Sequence of chain 1.A:
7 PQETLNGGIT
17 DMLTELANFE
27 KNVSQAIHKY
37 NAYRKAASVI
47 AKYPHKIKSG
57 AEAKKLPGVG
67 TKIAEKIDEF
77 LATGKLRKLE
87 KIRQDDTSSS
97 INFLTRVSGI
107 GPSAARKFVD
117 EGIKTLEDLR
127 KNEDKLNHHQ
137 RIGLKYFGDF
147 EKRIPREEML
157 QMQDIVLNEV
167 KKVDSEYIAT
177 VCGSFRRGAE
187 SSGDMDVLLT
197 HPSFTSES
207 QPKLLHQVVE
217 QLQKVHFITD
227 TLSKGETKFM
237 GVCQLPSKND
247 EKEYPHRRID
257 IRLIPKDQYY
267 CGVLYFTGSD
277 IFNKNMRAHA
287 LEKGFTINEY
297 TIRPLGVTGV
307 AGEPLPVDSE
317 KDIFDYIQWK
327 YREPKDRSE

A small-molecule ligand and the protein it binds are described below.
Small molecule (SMILES): Cc1cn([C@H]2C[C@H](O[P](=O)(O)OC[C@H]3O[C@@H](n4ccc(N)nc4=O)C[C@@H]3O[P](=O)(O)OC[C@H]3O[C@@H](n4cnc5c(=O)nc(N)[nH]c54)C[C@@H]3O[P](=O)(O)OC[C@H]3O[C@@H](n4cnc5c(=O)nc(N)[nH]c54)C[C@@H]3O)[C@@H](CO[P](=O)(O)O[C@H]3C[C@H](n4cnc5c(=O)nc(N)[nH]c54)O[C@@H]3COP(=O)(O)O)O2)c(=O)[nH]c1=O

Binding-site contacts:
Ligand atom P contacts residue NA1 of chain 1.F at 3.6 Å.
Ligand atom OP1 contacts residue THR67 of chain 1.A at 3.7 Å.
Ligand atom OP1 contacts residue NA1 of chain 1.F at 2.6 Å (h-bond).
Ligand atom C5' contacts residue GLY66 of chain 1.A at 3.4 Å.
Ligand atom OP2 contacts residue NA1 of chain 1.F at 3.7 Å.
Ligand atom OP1 contacts residue LYS35 of chain 1.A at 3.8 Å.
Ligand atom O5' contacts residue LYS35 of chain 1.A at 3.8 Å.
Ligand atom O3' contacts residue VAL65 of chain 1.A at 3.8 Å.
Ligand atom OP2 contacts residue VAL65 of chain 1.A at 3.8 Å.
Ligand atom P contacts residue ILE69 of chain 1.A at 3.9 Å.
Ligand atom N7 contacts residue LYS35 of chain 1.A at 3.7 Å.
Ligand atom OP2 contacts residue LYS72 of chain 1.A at 3.4 Å (salt-bridge).
Ligand atom OP1 contacts residue GLY66 of chain 1.A at 2.8 Å (h-bond).
Ligand atom O3' contacts residue GLY64 of chain 1.A at 3.5 Å.
Ligand atom OP2 contacts residue THR67 of chain 1.A at 3.5 Å (h-bond).
Ligand atom N3 contacts residue ALA38 of chain 1.A at 3.6 Å.
Ligand atom OP2 contacts residue LYS68 of chain 1.A at 3.1 Å (salt-bridge).
Ligand atom OP2 contacts residue GLY66 of chain 1.A at 3.7 Å.
Ligand atom OP1 contacts residue PRO63 of chain 1.A at 3.9 Å.
Ligand atom C5' contacts residue GLY64 of chain 1.A at 3.2 Å.
Ligand atom O5' contacts residue GLY66 of chain 1.A at 3.4 Å.
Ligand atom O4' contacts residue ALA38 of chain 1.A at 3.8 Å.
Ligand atom OP1 contacts residue LEU62 of chain 1.A at 3.7 Å.
Ligand atom C8 contacts residue LYS35 of chain 1.A at 3.7 Å.
Ligand atom C3' contacts residue GLY66 of chain 1.A at 3.6 Å.
Ligand atom P contacts residue LYS68 of chain 1.A at 3.5 Å.
Ligand atom O3' contacts residue ILE69 of chain 1.A at 3.7 Å.
Ligand atom OP2 contacts residue LYS68 of chain 1.A at 3.2 Å.
Ligand atom OP1 contacts residue ILE69 of chain 1.A at 2.9 Å (h-bond).
Ligand atom OP1 contacts residue LYS68 of chain 1.A at 3.6 Å (salt-bridge).
Ligand atom OP2 contacts residue GLY66 of chain 1.A at 3.8 Å.
Ligand atom P contacts residue LYS35 of chain 1.A at 3.8 Å.
Ligand atom OP1 contacts residue GLY64 of chain 1.A at 3.0 Å (h-bond).
Ligand atom C4' contacts residue GLY64 of chain 1.A at 3.2 Å.
Ligand atom P contacts residue GLY66 of chain 1.A at 3.6 Å.
Ligand atom P contacts residue LYS68 of chain 1.A at 3.8 Å.
Ligand atom OP3 contacts residue LYS35 of chain 1.A at 3.0 Å (salt-bridge).
Ligand atom C5' contacts residue TYR39 of chain 1.A at 3.5 Å (hydrophobic).
Ligand atom OP1 contacts residue VAL65 of chain 1.A at 3.5 Å (h-bond).
Ligand atom OP1 contacts residue LYS68 of chain 1.A at 2.7 Å (salt-bridge).